Binding-site contacts:
Ligand atom O5 contacts residue ASN616 of chain 1.K at 2.4 Å (h-bond).
Ligand atom C7 contacts residue ASN616 of chain 1.K at 3.5 Å.
Ligand atom C4 contacts residue ASN616 of chain 1.K at 4.3 Å.
Ligand atom O7 contacts residue THR618 of chain 1.K at 4.4 Å.
Ligand atom N2 contacts residue ASN616 of chain 1.K at 2.9 Å (h-bond).
Ligand atom C5 contacts residue ASN616 of chain 1.K at 3.7 Å.
Ligand atom C1 contacts residue ASN616 of chain 1.K at 1.5 Å.
Ligand atom C2 contacts residue ASN616 of chain 1.K at 2.5 Å.
Ligand atom C3 contacts residue ASN616 of chain 1.K at 3.8 Å.
Ligand atom O7 contacts residue ASN616 of chain 1.K at 3.7 Å.

Sequence of chain 1.K:
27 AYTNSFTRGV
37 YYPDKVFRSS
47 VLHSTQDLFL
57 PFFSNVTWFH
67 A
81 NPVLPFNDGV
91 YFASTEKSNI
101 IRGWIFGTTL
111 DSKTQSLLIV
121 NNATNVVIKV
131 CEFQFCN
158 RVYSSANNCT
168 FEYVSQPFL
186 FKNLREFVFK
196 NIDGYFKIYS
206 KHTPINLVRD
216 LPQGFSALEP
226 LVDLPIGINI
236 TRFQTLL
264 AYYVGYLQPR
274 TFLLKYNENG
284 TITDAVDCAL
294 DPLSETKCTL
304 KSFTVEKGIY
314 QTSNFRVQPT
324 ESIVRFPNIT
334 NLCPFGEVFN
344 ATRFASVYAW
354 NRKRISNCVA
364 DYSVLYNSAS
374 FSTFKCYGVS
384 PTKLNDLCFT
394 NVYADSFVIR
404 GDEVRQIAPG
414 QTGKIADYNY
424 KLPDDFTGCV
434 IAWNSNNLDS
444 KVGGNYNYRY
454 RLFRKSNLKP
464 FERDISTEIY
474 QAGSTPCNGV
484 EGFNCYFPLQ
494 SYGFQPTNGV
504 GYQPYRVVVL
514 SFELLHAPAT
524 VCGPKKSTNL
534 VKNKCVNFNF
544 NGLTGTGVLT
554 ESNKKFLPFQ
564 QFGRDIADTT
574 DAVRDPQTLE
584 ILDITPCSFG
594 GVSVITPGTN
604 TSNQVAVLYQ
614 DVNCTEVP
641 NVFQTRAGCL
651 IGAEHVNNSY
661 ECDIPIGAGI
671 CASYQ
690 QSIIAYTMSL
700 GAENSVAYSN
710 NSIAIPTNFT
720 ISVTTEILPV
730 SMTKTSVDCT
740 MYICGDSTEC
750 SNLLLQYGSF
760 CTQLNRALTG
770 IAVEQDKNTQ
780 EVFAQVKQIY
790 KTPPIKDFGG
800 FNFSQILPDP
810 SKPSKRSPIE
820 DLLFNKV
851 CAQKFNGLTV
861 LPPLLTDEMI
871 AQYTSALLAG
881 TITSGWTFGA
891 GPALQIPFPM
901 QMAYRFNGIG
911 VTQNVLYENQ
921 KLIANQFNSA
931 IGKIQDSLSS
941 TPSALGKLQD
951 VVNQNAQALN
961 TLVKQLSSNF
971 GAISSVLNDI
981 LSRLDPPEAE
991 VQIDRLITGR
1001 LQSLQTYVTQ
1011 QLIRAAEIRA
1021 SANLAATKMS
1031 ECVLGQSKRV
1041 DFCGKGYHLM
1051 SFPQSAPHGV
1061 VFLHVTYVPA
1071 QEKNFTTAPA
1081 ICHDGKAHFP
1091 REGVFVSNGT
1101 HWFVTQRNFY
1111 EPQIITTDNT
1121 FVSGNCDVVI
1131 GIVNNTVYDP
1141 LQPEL

The small molecule below binds the protein below.
Small molecule (SMILES): CC(=O)N[C@@H]1[C@@H](O)[C@H](O)[C@@H](CO)O[C@H]1O